A small-molecule ligand and the protein it binds are described below.
Small molecule (SMILES): O=C([O-])C(=O)[O-]

Sequence of chain 1.A:
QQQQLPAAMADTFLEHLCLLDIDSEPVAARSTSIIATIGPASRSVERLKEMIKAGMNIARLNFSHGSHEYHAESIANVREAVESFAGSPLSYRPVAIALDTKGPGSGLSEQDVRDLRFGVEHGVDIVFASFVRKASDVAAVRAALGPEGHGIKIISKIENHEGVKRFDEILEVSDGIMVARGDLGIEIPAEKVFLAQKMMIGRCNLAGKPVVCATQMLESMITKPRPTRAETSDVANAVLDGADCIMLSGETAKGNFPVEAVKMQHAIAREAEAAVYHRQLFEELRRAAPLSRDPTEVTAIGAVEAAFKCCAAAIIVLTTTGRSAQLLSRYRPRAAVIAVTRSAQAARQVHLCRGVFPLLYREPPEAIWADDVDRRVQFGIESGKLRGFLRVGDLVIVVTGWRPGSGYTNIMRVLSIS

Binding-site contacts:
Ligand atom O3 contacts residue THR244 of chain 1.A at 3.0 Å (h-bond).
Ligand atom O4 contacts residue MET276 of chain 1.A at 4.0 Å.
Ligand atom O4 contacts residue LYS186 of chain 1.A at 3.9 Å.
Ligand atom C2 contacts residue GLU188 of chain 1.A at 3.9 Å.
Ligand atom O1 contacts residue ASP212 of chain 1.A at 2.7 Å (salt-bridge).
Ligand atom C1 contacts residue MG1 of chain 1.K at 3.1 Å.
Ligand atom O3 contacts residue ALA209 of chain 1.A at 3.2 Å.
Ligand atom C1 contacts residue ALA209 of chain 1.A at 3.5 Å (hydrophobic).
Ligand atom O3 contacts residue ARG210 of chain 1.A at 3.5 Å (salt-bridge).
Ligand atom O1 contacts residue MG1 of chain 1.K at 2.2 Å.
Ligand atom C1 contacts residue THR244 of chain 1.A at 3.8 Å.
Ligand atom O2 contacts residue LYS186 of chain 1.A at 2.7 Å (salt-bridge).
Ligand atom O4 contacts residue ARG87 of chain 1.A at 4.2 Å.
Ligand atom C2 contacts residue ARG87 of chain 1.A at 4.5 Å.
Ligand atom O4 contacts residue MET207 of chain 1.A at 4.0 Å.
Ligand atom O3 contacts residue MG1 of chain 1.K at 4.3 Å.
Ligand atom C1 contacts residue ASP212 of chain 1.A at 3.9 Å.
Ligand atom C1 contacts residue GLU188 of chain 1.A at 3.3 Å.
Ligand atom C2 contacts residue ALA209 of chain 1.A at 3.8 Å (hydrophobic).
Ligand atom O2 contacts residue GLU188 of chain 1.A at 3.8 Å.
Ligand atom O2 contacts residue ASP127 of chain 1.A at 4.4 Å.
Ligand atom O4 contacts residue THR244 of chain 1.A at 3.3 Å (h-bond).
Ligand atom O3 contacts residue GLU188 of chain 1.A at 4.2 Å.
Ligand atom O1 contacts residue GLU188 of chain 1.A at 2.6 Å (salt-bridge).
Ligand atom C2 contacts residue LYS186 of chain 1.A at 3.6 Å.
Ligand atom O3 contacts residue ASP212 of chain 1.A at 3.5 Å (salt-bridge).
Ligand atom O1 contacts residue ALA209 of chain 1.A at 4.0 Å.
Ligand atom O2 contacts residue MG1 of chain 1.K at 2.7 Å.
Ligand atom O4 contacts residue ALA209 of chain 1.A at 3.9 Å.
Ligand atom O3 contacts residue GLY211 of chain 1.A at 2.9 Å (h-bond).
Ligand atom C1 contacts residue GLY211 of chain 1.A at 4.0 Å.
Ligand atom C2 contacts residue MG1 of chain 1.K at 3.3 Å.
Ligand atom C2 contacts residue THR244 of chain 1.A at 3.9 Å.
Ligand atom O2 contacts residue ARG87 of chain 1.A at 3.9 Å.
Ligand atom O4 contacts residue ALA243 of chain 1.A at 4.4 Å.
Ligand atom O1 contacts residue GLY211 of chain 1.A at 4.3 Å.